A protein and the small-molecule ligand that binds it are described below.
Small molecule (SMILES): CC(=O)N[C@@H]1[C@@H](O)[C@H](O)[C@@H](CO)O[C@H]1O

Binding-site contacts:
Ligand atom N2 contacts residue ASN603 of chain 1.B at 2.9 Å (h-bond).
Ligand atom C4 contacts residue ASN603 of chain 1.B at 4.2 Å.
Ligand atom C3 contacts residue ASN603 of chain 1.B at 3.8 Å.
Ligand atom O5 contacts residue ASN603 of chain 1.B at 2.4 Å (h-bond).
Ligand atom C1 contacts residue ASN603 of chain 1.B at 1.4 Å.
Ligand atom C2 contacts residue ASN603 of chain 1.B at 2.4 Å.
Ligand atom C8 contacts residue ASN603 of chain 1.B at 4.4 Å.
Ligand atom O7 contacts residue ASN603 of chain 1.B at 3.4 Å (h-bond).
Ligand atom C5 contacts residue ASN603 of chain 1.B at 3.7 Å.
Ligand atom C7 contacts residue ASN603 of chain 1.B at 3.3 Å.

Sequence of chain 1.B:
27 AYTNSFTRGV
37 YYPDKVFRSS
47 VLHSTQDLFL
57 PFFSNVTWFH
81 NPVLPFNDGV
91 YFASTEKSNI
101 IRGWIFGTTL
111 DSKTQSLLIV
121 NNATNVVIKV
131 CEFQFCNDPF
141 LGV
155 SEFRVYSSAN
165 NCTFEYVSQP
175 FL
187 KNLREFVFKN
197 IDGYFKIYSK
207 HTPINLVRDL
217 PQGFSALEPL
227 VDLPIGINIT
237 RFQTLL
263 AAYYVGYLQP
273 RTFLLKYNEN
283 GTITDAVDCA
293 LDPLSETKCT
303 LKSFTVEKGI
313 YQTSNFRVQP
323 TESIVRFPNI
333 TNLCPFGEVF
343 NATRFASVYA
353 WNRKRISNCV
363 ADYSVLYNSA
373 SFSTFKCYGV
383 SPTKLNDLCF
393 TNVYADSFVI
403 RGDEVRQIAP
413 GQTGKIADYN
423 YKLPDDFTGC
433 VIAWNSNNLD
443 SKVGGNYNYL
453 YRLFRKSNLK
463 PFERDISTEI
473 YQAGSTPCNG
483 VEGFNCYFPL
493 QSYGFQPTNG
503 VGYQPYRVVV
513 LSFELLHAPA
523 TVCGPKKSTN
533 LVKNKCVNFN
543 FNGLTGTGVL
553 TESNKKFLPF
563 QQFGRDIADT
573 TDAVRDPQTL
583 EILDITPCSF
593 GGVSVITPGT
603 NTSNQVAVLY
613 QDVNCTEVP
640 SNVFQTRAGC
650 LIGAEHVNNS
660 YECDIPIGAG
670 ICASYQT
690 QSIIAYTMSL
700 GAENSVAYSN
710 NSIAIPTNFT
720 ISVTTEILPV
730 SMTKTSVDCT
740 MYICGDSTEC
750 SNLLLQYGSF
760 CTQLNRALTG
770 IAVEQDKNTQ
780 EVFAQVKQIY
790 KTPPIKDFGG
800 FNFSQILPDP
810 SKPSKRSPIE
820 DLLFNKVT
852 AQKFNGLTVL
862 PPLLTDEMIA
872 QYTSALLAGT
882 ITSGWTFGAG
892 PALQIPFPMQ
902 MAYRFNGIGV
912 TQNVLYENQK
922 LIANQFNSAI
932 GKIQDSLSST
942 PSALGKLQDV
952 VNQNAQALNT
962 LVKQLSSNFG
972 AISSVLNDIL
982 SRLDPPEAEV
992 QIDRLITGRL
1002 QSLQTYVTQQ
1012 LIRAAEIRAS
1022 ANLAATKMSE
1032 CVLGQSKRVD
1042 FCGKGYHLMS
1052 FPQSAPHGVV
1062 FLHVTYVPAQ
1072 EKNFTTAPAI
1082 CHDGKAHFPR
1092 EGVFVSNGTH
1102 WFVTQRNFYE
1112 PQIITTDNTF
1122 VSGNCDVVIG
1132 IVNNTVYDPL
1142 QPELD